This protein binds this small molecule.
Small molecule (SMILES): CC(=O)N[C@@H]1[C@@H](O)[C@H](O)[C@@H](CO)O[C@H]1O

Binding-site contacts:
Ligand atom C3 contacts residue ASN717 of chain 1.A at 3.8 Å.
Ligand atom N2 contacts residue LEU922 of chain 1.A at 3.7 Å.
Ligand atom C1 contacts residue GLN1071 of chain 1.A at 4.3 Å.
Ligand atom C5 contacts residue ASN717 of chain 1.A at 3.6 Å.
Ligand atom C7 contacts residue THR716 of chain 1.A at 3.8 Å.
Ligand atom C8 contacts residue LEU922 of chain 1.A at 4.3 Å (hydrophobic).
Ligand atom C2 contacts residue ASN717 of chain 1.A at 2.5 Å.
Ligand atom C8 contacts residue ASN717 of chain 1.A at 4.3 Å.
Ligand atom C2 contacts residue LEU922 of chain 1.A at 4.5 Å (hydrophobic).
Ligand atom O5 contacts residue GLN1071 of chain 1.A at 3.9 Å.
Ligand atom C8 contacts residue ASN919 of chain 1.A at 4.1 Å.
Ligand atom C4 contacts residue ASN717 of chain 1.A at 4.2 Å.
Ligand atom C8 contacts residue PHE1109 of chain 1.A at 4.2 Å (hydrophobic).
Ligand atom C8 contacts residue THR716 of chain 1.A at 3.9 Å.
Ligand atom C7 contacts residue ASN717 of chain 1.A at 3.3 Å.
Ligand atom C1 contacts residue ASN717 of chain 1.A at 1.4 Å.
Ligand atom O7 contacts residue THR716 of chain 1.A at 3.2 Å (h-bond).
Ligand atom C8 contacts residue PHE718 of chain 1.A at 3.7 Å (hydrophobic).
Ligand atom C3 contacts residue LEU922 of chain 1.A at 4.0 Å (hydrophobic).
Ligand atom O3 contacts residue LEU922 of chain 1.A at 3.8 Å.
Ligand atom O7 contacts residue ASN717 of chain 1.A at 3.2 Å (h-bond).
Ligand atom O5 contacts residue ASN717 of chain 1.A at 2.4 Å (h-bond).
Ligand atom N2 contacts residue ASN717 of chain 1.A at 2.9 Å (h-bond).

Sequence of chain 1.A:
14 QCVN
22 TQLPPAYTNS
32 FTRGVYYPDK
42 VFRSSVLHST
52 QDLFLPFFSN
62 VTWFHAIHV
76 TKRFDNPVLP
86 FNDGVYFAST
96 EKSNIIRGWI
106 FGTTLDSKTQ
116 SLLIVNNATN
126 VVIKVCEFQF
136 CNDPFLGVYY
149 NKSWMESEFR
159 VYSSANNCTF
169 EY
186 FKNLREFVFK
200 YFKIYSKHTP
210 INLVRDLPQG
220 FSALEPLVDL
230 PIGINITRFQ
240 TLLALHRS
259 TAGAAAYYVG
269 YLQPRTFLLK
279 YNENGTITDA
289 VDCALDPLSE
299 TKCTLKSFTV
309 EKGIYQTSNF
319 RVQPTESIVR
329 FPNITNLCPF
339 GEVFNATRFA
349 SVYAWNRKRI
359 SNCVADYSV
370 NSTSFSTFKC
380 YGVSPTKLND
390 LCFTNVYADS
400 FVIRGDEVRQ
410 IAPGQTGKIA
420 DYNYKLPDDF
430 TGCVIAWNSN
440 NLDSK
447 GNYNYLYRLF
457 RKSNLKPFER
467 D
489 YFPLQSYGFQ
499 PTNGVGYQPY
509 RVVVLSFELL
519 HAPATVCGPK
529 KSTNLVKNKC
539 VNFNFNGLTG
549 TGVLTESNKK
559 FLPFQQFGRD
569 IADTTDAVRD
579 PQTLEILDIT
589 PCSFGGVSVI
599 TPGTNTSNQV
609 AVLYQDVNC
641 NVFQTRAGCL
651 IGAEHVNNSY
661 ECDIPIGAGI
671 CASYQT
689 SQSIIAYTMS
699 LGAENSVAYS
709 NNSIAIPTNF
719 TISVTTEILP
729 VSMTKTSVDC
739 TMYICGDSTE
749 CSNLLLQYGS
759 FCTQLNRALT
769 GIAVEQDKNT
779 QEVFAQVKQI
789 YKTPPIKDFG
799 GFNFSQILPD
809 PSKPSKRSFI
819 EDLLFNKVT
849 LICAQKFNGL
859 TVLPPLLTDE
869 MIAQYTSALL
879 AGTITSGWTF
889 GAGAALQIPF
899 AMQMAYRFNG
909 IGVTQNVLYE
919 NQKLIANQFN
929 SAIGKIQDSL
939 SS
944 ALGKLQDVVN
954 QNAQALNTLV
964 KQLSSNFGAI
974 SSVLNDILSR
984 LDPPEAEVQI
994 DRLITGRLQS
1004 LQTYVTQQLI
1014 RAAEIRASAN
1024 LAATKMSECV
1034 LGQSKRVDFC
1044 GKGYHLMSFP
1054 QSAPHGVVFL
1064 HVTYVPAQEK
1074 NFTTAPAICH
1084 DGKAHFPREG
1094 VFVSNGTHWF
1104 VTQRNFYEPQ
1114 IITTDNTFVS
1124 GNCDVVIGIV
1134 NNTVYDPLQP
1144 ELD